Sequence of chain 1.A:
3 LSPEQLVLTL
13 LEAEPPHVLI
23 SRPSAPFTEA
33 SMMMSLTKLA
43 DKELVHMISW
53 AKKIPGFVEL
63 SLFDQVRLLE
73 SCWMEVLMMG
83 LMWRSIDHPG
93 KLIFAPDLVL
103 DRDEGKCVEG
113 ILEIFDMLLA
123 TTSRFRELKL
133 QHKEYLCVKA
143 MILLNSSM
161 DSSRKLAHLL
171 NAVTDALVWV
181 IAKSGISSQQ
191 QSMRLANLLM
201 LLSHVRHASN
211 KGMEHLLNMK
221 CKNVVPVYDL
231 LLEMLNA

Binding-site contacts:
Ligand atom C3 contacts residue GLY212 of chain 1.A at 3.9 Å.
Ligand atom C2 contacts residue HIS215 of chain 1.A at 3.7 Å.
Ligand atom C16 contacts residue ALA42 of chain 1.A at 4.0 Å (hydrophobic).
Ligand atom C16 contacts residue LEU38 of chain 1.A at 3.7 Å (hydrophobic).
Ligand atom O14 contacts residue ARG86 of chain 1.A at 3.0 Å (salt-bridge).
Ligand atom O2 contacts residue HIS215 of chain 1.A at 2.8 Å (h-bond).
Ligand atom O4 contacts residue ILE113 of chain 1.A at 4.0 Å.
Ligand atom C14 contacts residue GLU45 of chain 1.A at 3.4 Å.
Ligand atom O6 contacts residue PHE96 of chain 1.A at 3.8 Å.
Ligand atom C11 contacts residue PHE96 of chain 1.A at 3.9 Å (hydrophobic).
Ligand atom O2 contacts residue MET219 of chain 1.A at 3.9 Å.
Ligand atom C14 contacts residue PHE96 of chain 1.A at 4.0 Å (hydrophobic).
Ligand atom C15 contacts residue PHE96 of chain 1.A at 3.8 Å (hydrophobic).
Ligand atom C2 contacts residue GLY212 of chain 1.A at 4.1 Å.
Ligand atom C2 contacts residue MET35 of chain 1.A at 3.6 Å (hydrophobic).
Ligand atom C3 contacts residue ILE113 of chain 1.A at 3.3 Å (hydrophobic).
Ligand atom O14 contacts residue LEU83 of chain 1.A at 4.2 Å.
Ligand atom C15 contacts residue GLU45 of chain 1.A at 3.2 Å.
Ligand atom O14 contacts residue LEU79 of chain 1.A at 3.3 Å (h-bond).
Ligand atom C3 contacts residue HIS215 of chain 1.A at 3.8 Å.
Ligand atom C13 contacts residue LEU79 of chain 1.A at 3.6 Å (hydrophobic).
Ligand atom O9 contacts residue LEU38 of chain 1.A at 3.8 Å.
Ligand atom C2 contacts residue LEU216 of chain 1.A at 4.1 Å (hydrophobic).
Ligand atom C4 contacts residue ILE113 of chain 1.A at 3.8 Å (hydrophobic).
Ligand atom C12 contacts residue MET80 of chain 1.A at 4.0 Å (hydrophobic).
Ligand atom C16 contacts residue PHE96 of chain 1.A at 3.8 Å (hydrophobic).
Ligand atom C1 contacts residue MET35 of chain 1.A at 3.9 Å (hydrophobic).
Ligand atom C2 contacts residue ILE113 of chain 1.A at 4.0 Å (hydrophobic).
Ligand atom C15 contacts residue LEU41 of chain 1.A at 3.6 Å (hydrophobic).
Ligand atom O2 contacts residue MET35 of chain 1.A at 3.0 Å.
Ligand atom O2 contacts residue LEU216 of chain 1.A at 3.5 Å.
Ligand atom O14 contacts residue GLU45 of chain 1.A at 2.8 Å (salt-bridge).
Ligand atom C14 contacts residue LEU79 of chain 1.A at 3.9 Å (hydrophobic).
Ligand atom C1 contacts residue LEU216 of chain 1.A at 3.9 Å (hydrophobic).
Ligand atom C8 contacts residue LEU38 of chain 1.A at 3.4 Å (hydrophobic).
Ligand atom C14 contacts residue ARG86 of chain 1.A at 4.2 Å.
Ligand atom C12 contacts residue PHE96 of chain 1.A at 4.0 Å (hydrophobic).
Ligand atom O4 contacts residue ILE116 of chain 1.A at 3.6 Å.
Ligand atom C13 contacts residue MET80 of chain 1.A at 4.0 Å (hydrophobic).
Ligand atom C8 contacts residue ALA42 of chain 1.A at 3.9 Å (hydrophobic).

This protein binds this small molecule.
Small molecule (SMILES): O=c1c(-c2ccc(O)cc2)coc2cc(O)cc(O)c12